The protein below binds the small molecule below.
Small molecule (SMILES): Cc1cc(C)c2c(CP(=O)(O)O)cc(=O)[nH]c2c1

Binding-site contacts:
Ligand atom O10 contacts residue HIS83 of chain 1.A at 3.3 Å (h-bond).
Ligand atom C06 contacts residue ASN183 of chain 1.A at 3.5 Å.
Ligand atom O11 contacts residue ASP87 of chain 1.A at 3.4 Å (salt-bridge).
Ligand atom P09 contacts residue ASP87 of chain 1.A at 3.5 Å.
Ligand atom C18 contacts residue ASN183 of chain 1.A at 3.8 Å.
Ligand atom O11 contacts residue CYS171 of chain 1.A at 3.7 Å.
Ligand atom C08 contacts residue ASP87 of chain 1.A at 3.6 Å.
Ligand atom C04 contacts residue ASN183 of chain 1.A at 3.2 Å.
Ligand atom O11 contacts residue ZN1 of chain 1.B at 3.9 Å.
Ligand atom C05 contacts residue ASN183 of chain 1.A at 3.7 Å.
Ligand atom P09 contacts residue ZN1 of chain 1.B at 3.0 Å.
Ligand atom C13 contacts residue ACT1 of chain 1.E at 3.9 Å.
Ligand atom P09 contacts residue HIS152 of chain 1.A at 3.8 Å.
Ligand atom P09 contacts residue HIS85 of chain 1.A at 3.9 Å.
Ligand atom C02 contacts residue ASN183 of chain 1.A at 3.5 Å.
Ligand atom C05 contacts residue HIS85 of chain 1.A at 3.6 Å.
Ligand atom C14 contacts residue MET30 of chain 1.A at 3.9 Å (hydrophobic).
Ligand atom C08 contacts residue TRP56 of chain 1.A at 3.9 Å (hydrophobic).
Ligand atom O11 contacts residue ZN1 of chain 1.C at 1.8 Å.
Ligand atom O10 contacts residue CYS171 of chain 1.A at 3.5 Å (h-bond).
Ligand atom O11 contacts residue ACT1 of chain 1.E at 2.5 Å (h-bond).
Ligand atom O12 contacts residue HIS152 of chain 1.A at 3.1 Å.
Ligand atom O12 contacts residue HIS85 of chain 1.A at 3.4 Å (h-bond).
Ligand atom O10 contacts residue HIS152 of chain 1.A at 3.4 Å (h-bond).
Ligand atom C17 contacts residue ASN183 of chain 1.A at 3.9 Å.
Ligand atom O10 contacts residue ZN1 of chain 1.C at 3.1 Å.
Ligand atom O12 contacts residue ZN1 of chain 1.C at 4.0 Å.
Ligand atom P09 contacts residue ACT1 of chain 1.E at 3.7 Å.
Ligand atom O12 contacts residue ASN183 of chain 1.A at 2.8 Å (h-bond).
Ligand atom O11 contacts residue HIS152 of chain 1.A at 4.0 Å.
Ligand atom P09 contacts residue ZN1 of chain 1.C at 3.0 Å.
Ligand atom O11 contacts residue HIS213 of chain 1.A at 2.8 Å (h-bond).
Ligand atom O15 contacts residue VAL36 of chain 1.A at 3.9 Å.
Ligand atom C03 contacts residue ASN183 of chain 1.A at 3.2 Å.
Ligand atom O10 contacts residue ASP87 of chain 1.A at 2.7 Å (salt-bridge).
Ligand atom C07 contacts residue MET30 of chain 1.A at 3.9 Å (hydrophobic).
Ligand atom O10 contacts residue ZN1 of chain 1.B at 1.9 Å.
Ligand atom O12 contacts residue ZN1 of chain 1.B at 2.9 Å.
Ligand atom O10 contacts residue HIS85 of chain 1.A at 3.2 Å (h-bond).
Ligand atom C13 contacts residue MET30 of chain 1.A at 3.8 Å (hydrophobic).

Sequence of chain 1.A:
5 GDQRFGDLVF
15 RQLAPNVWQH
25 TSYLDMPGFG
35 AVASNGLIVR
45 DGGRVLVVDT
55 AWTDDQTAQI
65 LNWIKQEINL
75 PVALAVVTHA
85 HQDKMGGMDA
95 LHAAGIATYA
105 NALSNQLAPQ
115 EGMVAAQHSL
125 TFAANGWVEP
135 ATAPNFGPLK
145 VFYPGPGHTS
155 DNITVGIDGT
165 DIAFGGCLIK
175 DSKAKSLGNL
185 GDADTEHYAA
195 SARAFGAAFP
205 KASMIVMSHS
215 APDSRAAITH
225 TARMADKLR